Binding-site contacts:
Ligand atom C2 contacts residue ASN379 of chain 1.C at 2.5 Å.
Ligand atom C3 contacts residue ASN379 of chain 1.C at 3.8 Å.
Ligand atom C4 contacts residue ASN379 of chain 1.C at 4.2 Å.
Ligand atom N2 contacts residue ASN379 of chain 1.C at 2.9 Å (h-bond).
Ligand atom O5 contacts residue GLN375 of chain 1.C at 4.3 Å.
Ligand atom O5 contacts residue SER381 of chain 1.C at 3.3 Å (h-bond).
Ligand atom C6 contacts residue TYR371 of chain 1.C at 4.3 Å (hydrophobic).
Ligand atom C1 contacts residue ASN379 of chain 1.C at 1.4 Å.
Ligand atom O7 contacts residue GLN375 of chain 1.C at 3.3 Å.
Ligand atom O7 contacts residue ASN379 of chain 1.C at 4.0 Å.
Ligand atom O5 contacts residue ASN379 of chain 1.C at 2.4 Å (h-bond).
Ligand atom C1 contacts residue GLN375 of chain 1.C at 3.9 Å.
Ligand atom C5 contacts residue ASN379 of chain 1.C at 3.6 Å.
Ligand atom C1 contacts residue ILE382 of chain 1.C at 4.2 Å (hydrophobic).
Ligand atom C1 contacts residue SER381 of chain 1.C at 3.6 Å.
Ligand atom O7 contacts residue LYS374 of chain 1.C at 4.1 Å.
Ligand atom O6 contacts residue SER381 of chain 1.C at 3.0 Å (h-bond).
Ligand atom C5 contacts residue ILE382 of chain 1.C at 4.3 Å (hydrophobic).
Ligand atom C6 contacts residue ILE382 of chain 1.C at 4.0 Å (hydrophobic).
Ligand atom C5 contacts residue SER381 of chain 1.C at 3.3 Å.
Ligand atom O6 contacts residue ILE382 of chain 1.C at 3.5 Å (h-bond).
Ligand atom O6 contacts residue TYR371 of chain 1.C at 4.5 Å.
Ligand atom O5 contacts residue ILE382 of chain 1.C at 3.3 Å.
Ligand atom C7 contacts residue ASN379 of chain 1.C at 3.6 Å.
Ligand atom C6 contacts residue GLU385 of chain 1.C at 3.6 Å.
Ligand atom O6 contacts residue GLU385 of chain 1.C at 3.1 Å (salt-bridge).
Ligand atom C2 contacts residue GLN375 of chain 1.C at 4.2 Å.
Ligand atom C6 contacts residue SER381 of chain 1.C at 3.7 Å.
Ligand atom C7 contacts residue GLN375 of chain 1.C at 4.3 Å.

Sequence of chain 1.C:
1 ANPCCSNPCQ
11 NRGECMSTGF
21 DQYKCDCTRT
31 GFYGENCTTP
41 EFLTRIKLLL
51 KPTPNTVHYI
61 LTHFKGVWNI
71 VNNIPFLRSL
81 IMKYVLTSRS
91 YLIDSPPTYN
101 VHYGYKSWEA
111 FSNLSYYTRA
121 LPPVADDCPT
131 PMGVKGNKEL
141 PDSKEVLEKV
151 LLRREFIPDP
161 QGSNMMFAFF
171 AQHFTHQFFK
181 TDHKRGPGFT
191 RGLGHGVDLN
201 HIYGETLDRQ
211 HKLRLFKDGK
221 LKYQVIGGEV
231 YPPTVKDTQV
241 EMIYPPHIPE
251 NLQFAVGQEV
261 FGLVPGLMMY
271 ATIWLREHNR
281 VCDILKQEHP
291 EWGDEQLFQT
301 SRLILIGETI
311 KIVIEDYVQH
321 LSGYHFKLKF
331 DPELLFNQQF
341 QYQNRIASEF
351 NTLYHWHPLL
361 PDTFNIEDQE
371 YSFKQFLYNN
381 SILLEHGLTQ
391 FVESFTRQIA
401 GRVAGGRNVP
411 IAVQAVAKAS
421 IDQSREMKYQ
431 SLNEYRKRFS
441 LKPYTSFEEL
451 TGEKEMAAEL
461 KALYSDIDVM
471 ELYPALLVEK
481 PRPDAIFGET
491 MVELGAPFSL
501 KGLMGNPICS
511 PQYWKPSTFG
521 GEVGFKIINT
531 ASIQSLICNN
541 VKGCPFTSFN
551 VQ

A small-molecule ligand and the protein it binds are described below.
Small molecule (SMILES): CC(=O)N[C@@H]1[C@@H](O)[C@H](O)[C@@H](CO)O[C@H]1O